Sequence of chain 1.A:
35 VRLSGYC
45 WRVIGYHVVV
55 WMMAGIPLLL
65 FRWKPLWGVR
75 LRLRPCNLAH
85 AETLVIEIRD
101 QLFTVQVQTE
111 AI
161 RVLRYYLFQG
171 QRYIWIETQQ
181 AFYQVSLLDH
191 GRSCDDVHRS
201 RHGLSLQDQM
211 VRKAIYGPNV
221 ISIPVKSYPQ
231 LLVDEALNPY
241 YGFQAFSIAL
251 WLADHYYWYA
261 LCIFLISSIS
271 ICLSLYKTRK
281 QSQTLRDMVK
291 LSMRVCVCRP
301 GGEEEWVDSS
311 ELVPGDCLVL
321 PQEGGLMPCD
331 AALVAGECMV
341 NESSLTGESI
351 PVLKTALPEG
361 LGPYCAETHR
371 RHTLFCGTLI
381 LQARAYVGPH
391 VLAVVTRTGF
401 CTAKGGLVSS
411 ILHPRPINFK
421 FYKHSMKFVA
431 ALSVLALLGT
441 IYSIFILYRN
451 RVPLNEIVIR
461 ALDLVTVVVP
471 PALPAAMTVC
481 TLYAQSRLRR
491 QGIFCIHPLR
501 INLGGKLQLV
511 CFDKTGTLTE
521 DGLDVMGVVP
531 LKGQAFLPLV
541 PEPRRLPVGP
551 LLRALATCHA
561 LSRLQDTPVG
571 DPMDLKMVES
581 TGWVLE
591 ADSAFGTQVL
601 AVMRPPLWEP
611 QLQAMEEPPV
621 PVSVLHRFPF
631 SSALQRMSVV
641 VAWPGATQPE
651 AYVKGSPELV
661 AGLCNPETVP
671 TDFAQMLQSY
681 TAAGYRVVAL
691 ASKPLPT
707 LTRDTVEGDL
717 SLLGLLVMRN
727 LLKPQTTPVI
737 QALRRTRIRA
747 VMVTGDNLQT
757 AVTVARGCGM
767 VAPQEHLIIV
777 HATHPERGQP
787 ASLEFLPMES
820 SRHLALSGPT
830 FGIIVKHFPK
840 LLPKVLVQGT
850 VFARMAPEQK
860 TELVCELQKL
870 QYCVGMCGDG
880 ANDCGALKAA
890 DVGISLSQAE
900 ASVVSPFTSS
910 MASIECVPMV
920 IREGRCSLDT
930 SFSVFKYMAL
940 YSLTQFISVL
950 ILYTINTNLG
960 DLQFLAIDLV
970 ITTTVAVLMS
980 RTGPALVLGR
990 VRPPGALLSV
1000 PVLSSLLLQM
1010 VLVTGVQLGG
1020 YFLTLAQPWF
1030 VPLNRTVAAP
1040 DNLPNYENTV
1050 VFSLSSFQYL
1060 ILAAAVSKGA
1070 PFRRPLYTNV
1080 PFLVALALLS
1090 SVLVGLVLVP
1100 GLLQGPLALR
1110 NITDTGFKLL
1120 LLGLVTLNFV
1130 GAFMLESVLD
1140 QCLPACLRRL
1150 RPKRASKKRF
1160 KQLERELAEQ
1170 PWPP

Binding-site contacts:
Ligand atom C1 contacts residue LEU1024 of chain 1.A at 4.2 Å (hydrophobic).
Ligand atom C1 contacts residue PHE1021 of chain 1.A at 3.6 Å (hydrophobic).
Ligand atom C4 contacts residue PHE1021 of chain 1.A at 4.4 Å (hydrophobic).
Ligand atom C5 contacts residue THR953 of chain 1.A at 4.4 Å.
Ligand atom C3 contacts residue TYR1020 of chain 1.A at 4.2 Å (hydrophobic).
Ligand atom C7 contacts residue TYR442 of chain 1.A at 4.0 Å (hydrophobic).
Ligand atom C8 contacts residue THR953 of chain 1.A at 4.1 Å.
Ligand atom C4 contacts residue TYR1020 of chain 1.A at 3.6 Å (hydrophobic).
Ligand atom C11 contacts residue LEU1017 of chain 1.A at 4.3 Å (hydrophobic).
Ligand atom C8 contacts residue TYR442 of chain 1.A at 4.3 Å (hydrophobic).
Ligand atom C6 contacts residue THR953 of chain 1.A at 3.8 Å.
Ligand atom C11 contacts residue ILE950 of chain 1.A at 4.3 Å (hydrophobic).
Ligand atom O2S contacts residue LEU1024 of chain 1.A at 4.2 Å.
Ligand atom C3 contacts residue ILE954 of chain 1.A at 4.4 Å (hydrophobic).
Ligand atom C10 contacts residue TYR442 of chain 1.A at 4.4 Å (hydrophobic).
Ligand atom C12 contacts residue ILE950 of chain 1.A at 4.3 Å (hydrophobic).
Ligand atom C9 contacts residue TYR442 of chain 1.A at 4.0 Å (hydrophobic).
Ligand atom C7 contacts residue THR953 of chain 1.A at 3.9 Å.
Ligand atom C2 contacts residue PHE1021 of chain 1.A at 4.4 Å (hydrophobic).
Ligand atom C4 contacts residue ILE954 of chain 1.A at 4.2 Å (hydrophobic).

The small molecule below binds the protein below.
Small molecule (SMILES): CCCCCCCCCCCCO